Sequence of chain 1.B:
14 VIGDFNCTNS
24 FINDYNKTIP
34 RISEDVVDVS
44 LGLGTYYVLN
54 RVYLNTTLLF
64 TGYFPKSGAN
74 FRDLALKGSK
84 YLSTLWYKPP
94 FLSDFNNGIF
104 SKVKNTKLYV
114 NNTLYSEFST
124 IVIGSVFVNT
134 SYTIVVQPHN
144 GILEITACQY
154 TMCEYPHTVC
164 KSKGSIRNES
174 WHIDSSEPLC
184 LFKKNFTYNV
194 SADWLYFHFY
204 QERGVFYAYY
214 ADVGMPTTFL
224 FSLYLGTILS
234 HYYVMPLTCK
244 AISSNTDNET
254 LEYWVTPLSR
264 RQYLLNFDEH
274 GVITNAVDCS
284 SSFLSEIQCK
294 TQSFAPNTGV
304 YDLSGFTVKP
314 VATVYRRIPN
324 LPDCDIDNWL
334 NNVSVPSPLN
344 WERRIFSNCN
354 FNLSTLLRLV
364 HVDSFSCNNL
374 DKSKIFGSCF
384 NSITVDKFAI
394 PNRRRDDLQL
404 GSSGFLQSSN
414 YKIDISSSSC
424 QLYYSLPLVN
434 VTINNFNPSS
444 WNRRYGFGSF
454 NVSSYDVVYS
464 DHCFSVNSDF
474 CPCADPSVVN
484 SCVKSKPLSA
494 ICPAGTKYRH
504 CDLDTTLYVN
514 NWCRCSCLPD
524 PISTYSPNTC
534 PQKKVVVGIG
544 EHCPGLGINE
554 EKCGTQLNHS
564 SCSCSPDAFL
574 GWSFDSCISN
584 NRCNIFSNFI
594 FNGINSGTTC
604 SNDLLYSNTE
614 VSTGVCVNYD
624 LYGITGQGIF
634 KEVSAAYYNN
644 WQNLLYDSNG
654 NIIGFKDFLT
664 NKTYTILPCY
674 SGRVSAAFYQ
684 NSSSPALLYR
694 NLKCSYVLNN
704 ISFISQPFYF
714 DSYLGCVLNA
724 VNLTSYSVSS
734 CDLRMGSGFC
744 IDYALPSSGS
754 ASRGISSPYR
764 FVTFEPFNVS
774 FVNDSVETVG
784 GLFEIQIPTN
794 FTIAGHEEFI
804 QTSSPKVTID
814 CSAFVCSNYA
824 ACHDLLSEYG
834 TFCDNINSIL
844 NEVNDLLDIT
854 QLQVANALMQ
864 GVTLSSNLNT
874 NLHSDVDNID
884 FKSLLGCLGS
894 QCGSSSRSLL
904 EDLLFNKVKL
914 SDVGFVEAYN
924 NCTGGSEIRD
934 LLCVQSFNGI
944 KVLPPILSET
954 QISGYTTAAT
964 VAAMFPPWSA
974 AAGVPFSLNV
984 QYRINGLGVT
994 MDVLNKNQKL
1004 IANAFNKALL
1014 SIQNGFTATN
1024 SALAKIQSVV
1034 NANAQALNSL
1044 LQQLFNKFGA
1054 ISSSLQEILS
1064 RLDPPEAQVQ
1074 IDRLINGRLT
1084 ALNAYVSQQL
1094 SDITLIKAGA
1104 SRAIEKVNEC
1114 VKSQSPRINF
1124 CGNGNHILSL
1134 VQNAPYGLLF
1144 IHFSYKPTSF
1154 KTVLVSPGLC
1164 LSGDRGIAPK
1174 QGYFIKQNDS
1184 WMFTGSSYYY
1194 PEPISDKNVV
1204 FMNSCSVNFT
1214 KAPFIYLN

Binding-site contacts:
Ligand atom C1 contacts residue ASN251 of chain 1.B at 1.4 Å.
Ligand atom C3 contacts residue ASN251 of chain 1.B at 3.8 Å.
Ligand atom C6 contacts residue SER247 of chain 1.B at 3.9 Å.
Ligand atom C2 contacts residue ASN251 of chain 1.B at 2.5 Å.
Ligand atom O7 contacts residue ASN251 of chain 1.B at 3.4 Å (h-bond).
Ligand atom C8 contacts residue ASN251 of chain 1.B at 4.3 Å.
Ligand atom C5 contacts residue SER247 of chain 1.B at 3.7 Å.
Ligand atom O5 contacts residue ASN251 of chain 1.B at 2.4 Å (h-bond).
Ligand atom C1 contacts residue SER247 of chain 1.B at 4.4 Å.
Ligand atom N2 contacts residue ASN251 of chain 1.B at 2.8 Å (h-bond).
Ligand atom C7 contacts residue ASN251 of chain 1.B at 3.2 Å.
Ligand atom O5 contacts residue SER247 of chain 1.B at 3.8 Å.
Ligand atom C5 contacts residue ASN251 of chain 1.B at 3.7 Å.
Ligand atom C4 contacts residue ASN251 of chain 1.B at 4.3 Å.

This protein binds this small molecule.
Small molecule (SMILES): CC(=O)N[C@@H]1[C@@H](O)[C@H](O)[C@@H](CO)O[C@H]1O